Sequence of chain 1.H:
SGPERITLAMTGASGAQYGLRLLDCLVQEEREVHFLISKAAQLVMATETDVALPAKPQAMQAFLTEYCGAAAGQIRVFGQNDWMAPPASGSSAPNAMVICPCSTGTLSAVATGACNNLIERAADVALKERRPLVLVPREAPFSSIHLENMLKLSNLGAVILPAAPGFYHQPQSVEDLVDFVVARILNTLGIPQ

Sequence of chain 1.A:
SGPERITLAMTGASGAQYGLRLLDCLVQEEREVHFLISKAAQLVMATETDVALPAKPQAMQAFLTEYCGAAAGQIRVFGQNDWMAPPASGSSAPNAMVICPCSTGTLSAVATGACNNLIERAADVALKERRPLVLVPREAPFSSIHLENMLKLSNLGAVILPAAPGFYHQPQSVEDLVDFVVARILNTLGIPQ

The small molecule below binds the protein below.
Small molecule (SMILES): CC(C)=CCC/C(C)=C\COP(=O)(O)O

Sequence of chain 1.L:
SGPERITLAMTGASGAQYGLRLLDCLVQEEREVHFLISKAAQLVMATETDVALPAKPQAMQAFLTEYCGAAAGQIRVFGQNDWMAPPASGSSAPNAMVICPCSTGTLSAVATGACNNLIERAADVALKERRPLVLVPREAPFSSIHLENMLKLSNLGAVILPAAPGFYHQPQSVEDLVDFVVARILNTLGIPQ

Binding-site contacts:
Ligand atom C12 contacts residue FMN1 of chain 1.N at 4.0 Å.
Ligand atom P02 contacts residue ARG160 of chain 1.A at 4.0 Å.
Ligand atom C06 contacts residue SER111 of chain 1.L at 3.5 Å.
Ligand atom O05 contacts residue GLY112 of chain 1.L at 3.9 Å.
Ligand atom C15 contacts residue THR69 of chain 1.A at 4.0 Å.
Ligand atom C10 contacts residue FMN1 of chain 1.N at 3.6 Å.
Ligand atom O01 contacts residue GLU161 of chain 1.A at 4.0 Å.
Ligand atom C08 contacts residue SER111 of chain 1.L at 4.0 Å.
Ligand atom O05 contacts residue ARG143 of chain 1.L at 3.7 Å.
Ligand atom O03 contacts residue ARG143 of chain 1.L at 2.7 Å (salt-bridge).
Ligand atom P02 contacts residue GLU161 of chain 1.A at 3.7 Å.
Ligand atom P02 contacts residue GLY112 of chain 1.L at 4.1 Å.
Ligand atom C12 contacts residue TYR190 of chain 1.H at 3.9 Å (hydrophobic).
Ligand atom O03 contacts residue GLU161 of chain 1.A at 2.8 Å (salt-bridge).
Ligand atom P02 contacts residue ARG143 of chain 1.L at 3.7 Å.
Ligand atom C10 contacts residue TRP105 of chain 1.L at 3.2 Å (hydrophobic).
Ligand atom C06 contacts residue ARG143 of chain 1.L at 4.1 Å.
Ligand atom O04 contacts residue LYS150 of chain 1.L at 2.9 Å (salt-bridge).
Ligand atom O03 contacts residue ARG160 of chain 1.A at 3.8 Å.
Ligand atom P02 contacts residue LYS150 of chain 1.L at 4.0 Å.
Ligand atom C15 contacts residue TYR190 of chain 1.H at 3.6 Å (hydrophobic).
Ligand atom C07 contacts residue ALA110 of chain 1.L at 3.7 Å (hydrophobic).
Ligand atom O04 contacts residue GLU161 of chain 1.A at 4.0 Å.
Ligand atom C07 contacts residue SER111 of chain 1.L at 3.8 Å.
Ligand atom O05 contacts residue SER111 of chain 1.L at 2.8 Å (h-bond).
Ligand atom C07 contacts residue FMN1 of chain 1.N at 3.5 Å.
Ligand atom C08 contacts residue FMN1 of chain 1.N at 3.6 Å.
Ligand atom C06 contacts residue FMN1 of chain 1.N at 3.8 Å.
Ligand atom C07 contacts residue ARG143 of chain 1.L at 3.8 Å.
Ligand atom O05 contacts residue TYR190 of chain 1.H at 3.7 Å.
Ligand atom C06 contacts residue TYR190 of chain 1.H at 3.5 Å (hydrophobic).
Ligand atom O01 contacts residue ARG160 of chain 1.A at 3.1 Å (salt-bridge).
Ligand atom O01 contacts residue TYR190 of chain 1.H at 2.7 Å (h-bond).
Ligand atom O03 contacts residue LYS150 of chain 1.L at 3.8 Å.
Ligand atom O04 contacts residue SER111 of chain 1.L at 3.8 Å.
Ligand atom C09 contacts residue FMN1 of chain 1.N at 3.9 Å.
Ligand atom C09 contacts residue TYR190 of chain 1.H at 3.7 Å (hydrophobic).
Ligand atom P02 contacts residue SER111 of chain 1.L at 3.8 Å.
Ligand atom O04 contacts residue GLY112 of chain 1.L at 3.0 Å (h-bond).
Ligand atom P02 contacts residue TYR190 of chain 1.H at 3.7 Å.